This protein binds this small molecule.
Small molecule (SMILES): CCN(CC)P(=O)(O)O

Binding-site contacts:
Ligand atom C1 contacts residue GLY117 of chain 6.A at 4.2 Å.
Ligand atom P contacts residue GLY117 of chain 6.A at 3.7 Å.
Ligand atom P contacts residue SER198 of chain 6.A at 1.7 Å.
Ligand atom C4 contacts residue PHE329 of chain 6.A at 3.7 Å (hydrophobic).
Ligand atom N contacts residue GLY117 of chain 6.A at 3.8 Å.
Ligand atom P contacts residue ALA199 of chain 6.A at 3.5 Å.
Ligand atom C1 contacts residue ALA199 of chain 6.A at 4.3 Å (hydrophobic).
Ligand atom OD contacts residue GLY117 of chain 6.A at 2.6 Å (h-bond).
Ligand atom C3 contacts residue PHE398 of chain 6.A at 3.8 Å (hydrophobic).
Ligand atom C2 contacts residue VAL288 of chain 6.A at 3.7 Å (hydrophobic).
Ligand atom C1 contacts residue PHE398 of chain 6.A at 4.1 Å (hydrophobic).
Ligand atom O2 contacts residue GLY116 of chain 6.A at 4.2 Å.
Ligand atom N contacts residue ALA199 of chain 6.A at 4.4 Å.
Ligand atom OD contacts residue GLY116 of chain 6.A at 2.7 Å (h-bond).
Ligand atom C3 contacts residue HIS438 of chain 6.A at 3.9 Å.
Ligand atom P contacts residue HIS438 of chain 6.A at 3.7 Å.
Ligand atom OD contacts residue SER198 of chain 6.A at 2.6 Å (h-bond).
Ligand atom N contacts residue PHE398 of chain 6.A at 4.3 Å.
Ligand atom C3 contacts residue PHE329 of chain 6.A at 3.7 Å (hydrophobic).
Ligand atom C2 contacts residue GLY117 of chain 6.A at 3.5 Å.
Ligand atom C1 contacts residue TRP231 of chain 6.A at 3.5 Å (hydrophobic).
Ligand atom P contacts residue GLY116 of chain 6.A at 4.0 Å.
Ligand atom O2 contacts residue SER198 of chain 6.A at 2.5 Å (h-bond).
Ligand atom O2 contacts residue GLY117 of chain 6.A at 4.4 Å.
Ligand atom O2 contacts residue HIS438 of chain 6.A at 2.8 Å (h-bond).
Ligand atom C1 contacts residue SER198 of chain 6.A at 3.1 Å.
Ligand atom C3 contacts residue SER198 of chain 6.A at 3.5 Å.
Ligand atom OD contacts residue ALA199 of chain 6.A at 2.9 Å (h-bond).
Ligand atom N contacts residue HIS438 of chain 6.A at 4.4 Å.
Ligand atom N contacts residue SER198 of chain 6.A at 2.7 Å (h-bond).
Ligand atom C2 contacts residue TRP231 of chain 6.A at 3.3 Å (hydrophobic).
Ligand atom C3 contacts residue LEU286 of chain 6.A at 4.4 Å (hydrophobic).
Ligand atom OD contacts residue GLY115 of chain 6.A at 3.7 Å.

Sequence of chain 6.A:
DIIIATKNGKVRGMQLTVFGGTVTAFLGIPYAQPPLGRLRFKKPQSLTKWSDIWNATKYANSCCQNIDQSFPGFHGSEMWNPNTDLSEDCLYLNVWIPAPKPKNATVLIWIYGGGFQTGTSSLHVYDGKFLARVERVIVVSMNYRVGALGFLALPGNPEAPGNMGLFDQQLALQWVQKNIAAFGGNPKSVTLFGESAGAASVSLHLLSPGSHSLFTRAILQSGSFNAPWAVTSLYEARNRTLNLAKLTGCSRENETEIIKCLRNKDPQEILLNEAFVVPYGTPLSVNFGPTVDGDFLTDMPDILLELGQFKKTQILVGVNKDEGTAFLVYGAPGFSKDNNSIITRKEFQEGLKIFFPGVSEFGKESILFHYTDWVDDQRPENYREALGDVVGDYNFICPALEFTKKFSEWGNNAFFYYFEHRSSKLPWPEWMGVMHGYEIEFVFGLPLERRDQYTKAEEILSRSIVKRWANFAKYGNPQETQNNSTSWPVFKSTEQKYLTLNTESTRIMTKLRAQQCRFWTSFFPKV